Sequence of chain 1.D:
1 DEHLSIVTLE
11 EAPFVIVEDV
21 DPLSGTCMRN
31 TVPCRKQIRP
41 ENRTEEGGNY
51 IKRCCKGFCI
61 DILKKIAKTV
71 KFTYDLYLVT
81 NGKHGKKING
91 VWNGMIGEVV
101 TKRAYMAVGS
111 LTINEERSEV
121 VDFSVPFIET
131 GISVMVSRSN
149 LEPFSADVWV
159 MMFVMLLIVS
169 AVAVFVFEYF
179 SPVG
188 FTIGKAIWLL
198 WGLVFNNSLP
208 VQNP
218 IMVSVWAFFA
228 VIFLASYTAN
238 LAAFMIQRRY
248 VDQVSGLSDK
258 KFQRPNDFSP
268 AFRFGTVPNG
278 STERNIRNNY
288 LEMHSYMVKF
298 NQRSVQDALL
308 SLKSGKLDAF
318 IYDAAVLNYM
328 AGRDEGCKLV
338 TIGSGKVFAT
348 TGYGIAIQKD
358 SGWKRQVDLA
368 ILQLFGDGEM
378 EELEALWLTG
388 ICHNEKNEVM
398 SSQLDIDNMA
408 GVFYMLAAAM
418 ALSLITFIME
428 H

Binding-site contacts:
Ligand atom C7 contacts residue PRO275 of chain 1.D at 3.8 Å (hydrophobic).
Ligand atom C8 contacts residue ARG300 of chain 1.D at 4.5 Å.
Ligand atom O3 contacts residue ASN276 of chain 1.D at 3.5 Å (h-bond).
Ligand atom C4 contacts residue ASN276 of chain 1.D at 3.2 Å.
Ligand atom C3 contacts residue ASN276 of chain 1.D at 3.9 Å.
Ligand atom O6 contacts residue ASN276 of chain 1.D at 3.8 Å.
Ligand atom C8 contacts residue PRO275 of chain 1.D at 4.2 Å (hydrophobic).
Ligand atom O7 contacts residue PRO275 of chain 1.D at 3.8 Å.
Ligand atom N2 contacts residue PRO275 of chain 1.D at 4.2 Å.
Ligand atom O4 contacts residue ASN276 of chain 1.D at 2.2 Å (h-bond).
Ligand atom C5 contacts residue ASN276 of chain 1.D at 4.5 Å.
Ligand atom O3 contacts residue PRO275 of chain 1.D at 3.6 Å.

This small molecule binds to this protein.
Small molecule (SMILES): CC(=O)N[C@@H]1[C@@H](O)[C@H](O)[C@@H](CO)O[C@H]1O